Sequence of chain 2.A:
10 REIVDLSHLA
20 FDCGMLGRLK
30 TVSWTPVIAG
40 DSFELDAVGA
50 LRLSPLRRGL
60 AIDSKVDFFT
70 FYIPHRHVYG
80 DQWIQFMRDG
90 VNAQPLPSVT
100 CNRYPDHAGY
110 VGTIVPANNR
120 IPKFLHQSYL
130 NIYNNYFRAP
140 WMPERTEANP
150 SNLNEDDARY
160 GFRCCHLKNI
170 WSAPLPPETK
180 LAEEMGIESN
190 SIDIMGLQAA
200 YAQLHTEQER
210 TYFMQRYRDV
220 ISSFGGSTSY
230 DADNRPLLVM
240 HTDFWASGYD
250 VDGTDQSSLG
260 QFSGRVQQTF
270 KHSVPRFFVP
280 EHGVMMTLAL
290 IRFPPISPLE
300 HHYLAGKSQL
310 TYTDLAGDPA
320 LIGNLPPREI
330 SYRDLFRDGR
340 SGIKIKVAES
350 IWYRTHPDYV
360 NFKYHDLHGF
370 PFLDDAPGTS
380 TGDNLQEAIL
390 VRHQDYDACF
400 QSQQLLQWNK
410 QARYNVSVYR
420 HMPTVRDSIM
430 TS

Binding-site contacts:
Ligand atom OP1 contacts residue GLY34 of chain 2.C at 3.8 Å.
Ligand atom C6 contacts residue GLU208 of chain 2.A at 2.6 Å.
Ligand atom C2 contacts residue GLU208 of chain 2.A at 1.6 Å.
Ligand atom O3' contacts residue ARG425 of chain 3.A at 3.8 Å.
Ligand atom OP2 contacts residue DC1 of chain 2.H at 2.0 Å.
Ligand atom P contacts residue ARG425 of chain 3.A at 3.5 Å.
Ligand atom P contacts residue DC1 of chain 2.H at 2.5 Å.
Ligand atom OP2 contacts residue ASP426 of chain 3.A at 2.8 Å (salt-bridge).
Ligand atom C1' contacts residue DC1 of chain 2.E at 3.6 Å.
Ligand atom C4 contacts residue GLU208 of chain 2.A at 3.4 Å.
Ligand atom C2 contacts residue PHE212 of chain 2.A at 3.8 Å (hydrophobic).
Ligand atom C5' contacts residue TYR31 of chain 2.C at 2.9 Å (hydrophobic).
Ligand atom N3 contacts residue PHE212 of chain 2.A at 2.9 Å.
Ligand atom O5' contacts residue TYR31 of chain 2.C at 3.4 Å (h-bond).
Ligand atom C2' contacts residue DC1 of chain 2.E at 2.2 Å.
Ligand atom O5' contacts residue DC1 of chain 2.H at 2.6 Å.
Ligand atom O5' contacts residue ARG28 of chain 2.C at 3.4 Å.
Ligand atom C5' contacts residue DC1 of chain 2.H at 2.3 Å.
Ligand atom C4 contacts residue ARG425 of chain 3.A at 3.6 Å.
Ligand atom OP2 contacts residue THR423 of chain 3.A at 2.9 Å.
Ligand atom N1 contacts residue ARG425 of chain 3.A at 3.6 Å (salt-bridge).
Ligand atom O3' contacts residue DC1 of chain 2.E at 3.3 Å.
Ligand atom C5' contacts residue ARG28 of chain 2.C at 3.1 Å.
Ligand atom C1' contacts residue PHE212 of chain 2.A at 3.5 Å (hydrophobic).
Ligand atom O4' contacts residue ARG425 of chain 3.A at 3.7 Å.
Ligand atom C4' contacts residue DC1 of chain 2.H at 2.8 Å.
Ligand atom N6 contacts residue GLU208 of chain 2.A at 3.4 Å (salt-bridge).
Ligand atom O3' contacts residue ARG28 of chain 2.C at 3.5 Å (salt-bridge).
Ligand atom O5' contacts residue ARG425 of chain 3.A at 2.8 Å.
Ligand atom C5 contacts residue GLU208 of chain 2.A at 3.4 Å.
Ligand atom N1 contacts residue GLU208 of chain 2.A at 1.5 Å (salt-bridge).
Ligand atom C1' contacts residue ALA27 of chain 2.C at 3.8 Å (hydrophobic).
Ligand atom N3 contacts residue GLU208 of chain 2.A at 2.7 Å (salt-bridge).
Ligand atom O3' contacts residue THR423 of chain 3.A at 3.8 Å.
Ligand atom N3 contacts residue ARG425 of chain 3.A at 3.1 Å (salt-bridge).
Ligand atom OP1 contacts residue ARG28 of chain 2.C at 3.2 Å (salt-bridge).
Ligand atom C2 contacts residue ARG425 of chain 3.A at 3.1 Å.
Ligand atom OP2 contacts residue ARG425 of chain 3.A at 3.8 Å.
Ligand atom C3' contacts residue DC1 of chain 2.E at 2.9 Å.
Ligand atom O4' contacts residue PHE212 of chain 2.A at 3.4 Å.

This protein binds this small molecule.
Small molecule (SMILES): Nc1ncnc2c1N1CN2[C@H]2C[C@]3(OP3(O)(O)OC[C@H]3OCC[C@@H]3O[P](=O)(O)OC[C@H]3O[C@@H]1C[C@@H]3O)[C@@H](CO[P](=O)(O)O[C@H]1CCO[C@@H]1COP(=O)=O)O2

Sequence of chain 3.A:
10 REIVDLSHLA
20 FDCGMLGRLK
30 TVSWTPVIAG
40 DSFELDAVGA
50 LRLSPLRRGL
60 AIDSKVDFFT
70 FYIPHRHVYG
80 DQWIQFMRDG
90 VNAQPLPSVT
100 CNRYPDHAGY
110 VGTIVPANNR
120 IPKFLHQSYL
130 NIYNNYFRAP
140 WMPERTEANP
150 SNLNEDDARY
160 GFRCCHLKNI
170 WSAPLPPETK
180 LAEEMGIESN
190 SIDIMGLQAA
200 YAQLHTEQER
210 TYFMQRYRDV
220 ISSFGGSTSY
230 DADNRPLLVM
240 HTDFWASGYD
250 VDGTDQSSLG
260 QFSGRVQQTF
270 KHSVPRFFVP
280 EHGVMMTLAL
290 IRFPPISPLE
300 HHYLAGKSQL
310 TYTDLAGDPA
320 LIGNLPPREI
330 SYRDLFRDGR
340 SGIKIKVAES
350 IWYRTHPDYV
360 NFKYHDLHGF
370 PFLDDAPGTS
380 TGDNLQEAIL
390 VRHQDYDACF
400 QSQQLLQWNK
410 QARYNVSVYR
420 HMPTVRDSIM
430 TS

Sequence of chain 2.C:
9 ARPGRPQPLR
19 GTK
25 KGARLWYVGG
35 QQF